The protein below binds the small molecule below.
Small molecule (SMILES): CC(=O)N[C@@H]1[C@@H](O)[C@H](O)[C@@H](CO)O[C@H]1O

Sequence of chain 1.A:
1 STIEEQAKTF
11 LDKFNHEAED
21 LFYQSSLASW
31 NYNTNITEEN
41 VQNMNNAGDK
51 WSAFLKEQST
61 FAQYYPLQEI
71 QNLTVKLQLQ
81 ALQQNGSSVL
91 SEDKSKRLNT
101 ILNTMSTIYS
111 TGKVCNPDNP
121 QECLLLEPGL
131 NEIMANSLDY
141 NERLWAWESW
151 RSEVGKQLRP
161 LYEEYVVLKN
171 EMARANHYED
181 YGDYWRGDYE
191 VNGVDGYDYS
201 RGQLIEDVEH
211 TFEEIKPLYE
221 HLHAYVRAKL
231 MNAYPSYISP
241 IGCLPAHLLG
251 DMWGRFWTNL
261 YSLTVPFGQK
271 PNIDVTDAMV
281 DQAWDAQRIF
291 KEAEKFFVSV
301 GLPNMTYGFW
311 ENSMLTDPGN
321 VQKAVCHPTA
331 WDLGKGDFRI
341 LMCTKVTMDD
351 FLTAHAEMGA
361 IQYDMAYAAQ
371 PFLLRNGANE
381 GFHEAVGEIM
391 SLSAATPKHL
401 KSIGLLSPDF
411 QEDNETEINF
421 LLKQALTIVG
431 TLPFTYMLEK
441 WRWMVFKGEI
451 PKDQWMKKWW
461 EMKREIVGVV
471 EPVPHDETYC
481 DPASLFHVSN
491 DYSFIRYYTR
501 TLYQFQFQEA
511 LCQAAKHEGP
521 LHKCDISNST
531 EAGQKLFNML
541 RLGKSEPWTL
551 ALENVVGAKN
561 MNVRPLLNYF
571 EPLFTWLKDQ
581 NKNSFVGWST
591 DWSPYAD

Binding-site contacts:
Ligand atom C4 contacts residue ASN35 of chain 1.A at 4.0 Å.
Ligand atom C3 contacts residue ASN35 of chain 1.A at 3.6 Å.
Ligand atom N2 contacts residue ASN35 of chain 1.A at 2.9 Å (h-bond).
Ligand atom C7 contacts residue GLN322 of chain 1.A at 4.1 Å.
Ligand atom C7 contacts residue ASN35 of chain 1.A at 3.7 Å.
Ligand atom C6 contacts residue ASN35 of chain 1.A at 4.3 Å.
Ligand atom C8 contacts residue ASN35 of chain 1.A at 4.0 Å.
Ligand atom N2 contacts residue GLN322 of chain 1.A at 4.5 Å.
Ligand atom O7 contacts residue GLN322 of chain 1.A at 3.1 Å (h-bond).
Ligand atom O5 contacts residue ASN35 of chain 1.A at 2.0 Å (h-bond).
Ligand atom C2 contacts residue ASN35 of chain 1.A at 2.3 Å.
Ligand atom C1 contacts residue ASN35 of chain 1.A at 1.5 Å.
Ligand atom C5 contacts residue ASN35 of chain 1.A at 3.4 Å.
Ligand atom O5 contacts residue ASN40 of chain 1.A at 4.5 Å.